A protein and the small-molecule ligand that binds it are described below.
Small molecule (SMILES): N[C@@H](CCCC[NH3+])C(=O)O

Sequence of chain 2.A:
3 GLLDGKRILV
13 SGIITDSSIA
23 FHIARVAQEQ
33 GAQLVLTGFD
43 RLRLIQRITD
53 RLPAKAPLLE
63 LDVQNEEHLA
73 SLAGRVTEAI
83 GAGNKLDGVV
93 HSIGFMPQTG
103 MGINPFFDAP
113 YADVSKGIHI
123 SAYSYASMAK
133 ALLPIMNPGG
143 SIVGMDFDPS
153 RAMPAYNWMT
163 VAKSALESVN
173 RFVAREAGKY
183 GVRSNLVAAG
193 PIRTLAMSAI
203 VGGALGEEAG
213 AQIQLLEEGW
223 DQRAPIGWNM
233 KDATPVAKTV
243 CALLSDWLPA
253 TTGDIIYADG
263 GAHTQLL

Binding-site contacts:
Ligand atom CB contacts residue GLU178 of chain 2.A at 4.2 Å.
Ligand atom NZ contacts residue LYS181 of chain 2.A at 3.0 Å.
Ligand atom CG contacts residue ARG177 of chain 2.A at 3.7 Å.
Ligand atom CG contacts residue LYS181 of chain 2.A at 1.1 Å.
Ligand atom NZ contacts residue GLU178 of chain 2.A at 2.4 Å (salt-bridge).
Ligand atom CE contacts residue GLU178 of chain 2.A at 3.5 Å.
Ligand atom CG contacts residue GLU178 of chain 2.A at 3.9 Å.
Ligand atom CD contacts residue LYS181 of chain 2.A at 1.4 Å.
Ligand atom CD contacts residue GLU178 of chain 2.A at 3.8 Å.
Ligand atom CB contacts residue LYS181 of chain 2.A at 1.3 Å.
Ligand atom CE contacts residue LYS181 of chain 2.A at 2.6 Å.